The small molecule below binds the protein below.
Small molecule (SMILES): O=C(Nc1ccc(Cl)cc1)Nc1ccc(Cl)c(Cl)c1

Binding-site contacts:
Ligand atom N1 contacts residue THR100 of chain 1.A at 2.9 Å (h-bond).
Ligand atom CL2 contacts residue ILE115 of chain 1.A at 3.7 Å.
Ligand atom C5 contacts residue MET36 of chain 1.A at 3.1 Å (hydrophobic).
Ligand atom N7 contacts residue TYR34 of chain 1.A at 3.8 Å.
Ligand atom C3 contacts residue THR30 of chain 1.A at 3.5 Å.
Ligand atom C8 contacts residue TYR31 of chain 1.A at 3.5 Å (hydrophobic).
Ligand atom C6 contacts residue MET36 of chain 1.A at 3.4 Å (hydrophobic).
Ligand atom CL1 contacts residue THR80 of chain 1.A at 3.7 Å.
Ligand atom C5 contacts residue TYR34 of chain 1.A at 3.2 Å (hydrophobic).
Ligand atom CL1 contacts residue LYS79 of chain 1.A at 3.5 Å.
Ligand atom CL2 contacts residue ALA102 of chain 1.A at 3.6 Å.
Ligand atom C5 contacts residue THR32 of chain 1.A at 3.7 Å.
Ligand atom C16 contacts residue VAL4 of chain 1.A at 3.6 Å (hydrophobic).
Ligand atom CL2 contacts residue PRO114 of chain 1.A at 3.8 Å.
Ligand atom C12 contacts residue ALA102 of chain 1.A at 3.9 Å (hydrophobic).
Ligand atom C12 contacts residue THR100 of chain 1.A at 3.8 Å.
Ligand atom C3 contacts residue ALA26 of chain 1.A at 3.7 Å (hydrophobic).
Ligand atom C12 contacts residue ARG101 of chain 1.A at 3.5 Å.
Ligand atom C8 contacts residue TYR34 of chain 1.A at 3.8 Å (hydrophobic).
Ligand atom C1 contacts residue THR32 of chain 1.A at 3.8 Å.
Ligand atom O9 contacts residue VAL4 of chain 1.A at 3.9 Å.
Ligand atom CL1 contacts residue ARG74 of chain 1.A at 3.8 Å.
Ligand atom C8 contacts residue THR100 of chain 1.A at 3.5 Å.
Ligand atom C11 contacts residue TYR34 of chain 1.A at 3.5 Å (hydrophobic).
Ligand atom C13 contacts residue ALA102 of chain 1.A at 3.8 Å (hydrophobic).
Ligand atom C5 contacts residue TYR31 of chain 1.A at 3.7 Å (hydrophobic).
Ligand atom CL3 contacts residue GLU3 of chain 1.A at 3.5 Å.
Ligand atom C13 contacts residue ARG101 of chain 1.A at 3.9 Å.
Ligand atom C4 contacts residue TYR31 of chain 1.A at 3.5 Å (hydrophobic).
Ligand atom C15 contacts residue ARG29 of chain 1.A at 3.7 Å.
Ligand atom CL2 contacts residue ARG101 of chain 1.A at 3.9 Å.
Ligand atom N1 contacts residue TYR34 of chain 1.A at 3.7 Å.
Ligand atom C6 contacts residue THR32 of chain 1.A at 3.2 Å.
Ligand atom N7 contacts residue THR100 of chain 1.A at 3.0 Å (h-bond).
Ligand atom C2 contacts residue ALA26 of chain 1.A at 3.6 Å (hydrophobic).
Ligand atom C11 contacts residue THR100 of chain 1.A at 3.9 Å.
Ligand atom C16 contacts residue TYR34 of chain 1.A at 3.5 Å (hydrophobic).
Ligand atom N7 contacts residue TYR31 of chain 1.A at 3.6 Å (h-bond).
Ligand atom O9 contacts residue THR30 of chain 1.A at 3.1 Å.
Ligand atom O9 contacts residue TYR31 of chain 1.A at 2.8 Å (h-bond).

Sequence of chain 1.A:
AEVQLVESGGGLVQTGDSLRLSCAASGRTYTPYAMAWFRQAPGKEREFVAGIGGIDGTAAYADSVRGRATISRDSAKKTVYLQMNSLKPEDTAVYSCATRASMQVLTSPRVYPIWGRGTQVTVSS